The protein below binds the small molecule below.
Small molecule (SMILES): O=c1[nH]cc(F)c(=O)[nH]1

Binding-site contacts:
Ligand atom C4 contacts residue SER141 of chain 1.B at 3.7 Å.
Ligand atom C2 contacts residue GLN216 of chain 1.B at 3.8 Å.
Ligand atom N1 contacts residue PHE212 of chain 1.B at 3.8 Å.
Ligand atom N3 contacts residue PHE212 of chain 1.B at 3.4 Å.
Ligand atom O4 contacts residue GLN216 of chain 1.B at 3.7 Å.
Ligand atom C4 contacts residue GLN216 of chain 1.B at 3.8 Å.
Ligand atom C5 contacts residue PHE212 of chain 1.B at 3.7 Å (hydrophobic).
Ligand atom N3 contacts residue GLY142 of chain 1.B at 3.8 Å.
Ligand atom O4 contacts residue PHE212 of chain 1.B at 4.0 Å.
Ligand atom N3 contacts residue ARG218 of chain 1.B at 3.9 Å.
Ligand atom C6 contacts residue PHE212 of chain 1.B at 3.9 Å (hydrophobic).
Ligand atom C5 contacts residue GLY142 of chain 1.B at 3.6 Å.
Ligand atom C5 contacts residue SER141 of chain 1.B at 3.4 Å.
Ligand atom N3 contacts residue ILE246 of chain 1.B at 3.5 Å (h-bond).
Ligand atom C2 contacts residue R2G1 of chain 1.H at 3.4 Å.
Ligand atom C6 contacts residue THR140 of chain 1.B at 3.7 Å.
Ligand atom O2 contacts residue MET248 of chain 1.B at 3.7 Å.
Ligand atom N1 contacts residue R2G1 of chain 1.H at 2.6 Å (h-bond).
Ligand atom C2 contacts residue PHE212 of chain 1.B at 3.5 Å (hydrophobic).
Ligand atom N1 contacts residue SER141 of chain 1.B at 3.7 Å.
Ligand atom O2 contacts residue ILE246 of chain 1.B at 3.6 Å (h-bond).
Ligand atom F5 contacts residue ILE280 of chain 1.B at 3.5 Å.
Ligand atom O4 contacts residue GLY142 of chain 1.B at 3.4 Å.
Ligand atom O4 contacts residue LEU272 of chain 1.B at 3.9 Å.
Ligand atom C2 contacts residue ILE246 of chain 1.B at 3.5 Å (hydrophobic).
Ligand atom N3 contacts residue GLN216 of chain 1.B at 2.9 Å (h-bond).
Ligand atom O2 contacts residue GLU247 of chain 1.B at 3.2 Å.
Ligand atom O2 contacts residue PHE212 of chain 1.B at 3.9 Å.
Ligand atom F5 contacts residue LEU271 of chain 1.B at 3.5 Å.
Ligand atom N1 contacts residue THR140 of chain 1.B at 3.8 Å.
Ligand atom F5 contacts residue SER141 of chain 1.B at 3.2 Å.
Ligand atom F5 contacts residue LEU272 of chain 1.B at 3.8 Å.
Ligand atom O2 contacts residue GLN216 of chain 1.B at 3.2 Å (h-bond).
Ligand atom C6 contacts residue SER141 of chain 1.B at 3.5 Å.
Ligand atom C6 contacts residue R2G1 of chain 1.H at 3.2 Å.
Ligand atom C4 contacts residue GLY142 of chain 1.B at 3.4 Å.
Ligand atom O4 contacts residue ARG218 of chain 1.B at 2.7 Å (salt-bridge).
Ligand atom O2 contacts residue R2G1 of chain 1.H at 3.3 Å.
Ligand atom C4 contacts residue ARG218 of chain 1.B at 3.6 Å.
Ligand atom C4 contacts residue PHE212 of chain 1.B at 3.4 Å (hydrophobic).

Sequence of chain 1.B:
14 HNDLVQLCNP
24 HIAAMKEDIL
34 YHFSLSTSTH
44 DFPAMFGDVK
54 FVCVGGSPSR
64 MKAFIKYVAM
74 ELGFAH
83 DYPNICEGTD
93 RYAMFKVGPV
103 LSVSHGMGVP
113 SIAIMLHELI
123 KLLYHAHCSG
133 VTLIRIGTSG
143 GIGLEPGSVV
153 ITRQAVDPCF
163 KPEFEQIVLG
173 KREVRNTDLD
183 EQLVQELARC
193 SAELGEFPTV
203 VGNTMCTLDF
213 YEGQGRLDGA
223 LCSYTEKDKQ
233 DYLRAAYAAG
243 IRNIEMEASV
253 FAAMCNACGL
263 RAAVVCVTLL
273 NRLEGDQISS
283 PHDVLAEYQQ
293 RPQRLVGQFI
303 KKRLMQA